Sequence of chain 1.B:
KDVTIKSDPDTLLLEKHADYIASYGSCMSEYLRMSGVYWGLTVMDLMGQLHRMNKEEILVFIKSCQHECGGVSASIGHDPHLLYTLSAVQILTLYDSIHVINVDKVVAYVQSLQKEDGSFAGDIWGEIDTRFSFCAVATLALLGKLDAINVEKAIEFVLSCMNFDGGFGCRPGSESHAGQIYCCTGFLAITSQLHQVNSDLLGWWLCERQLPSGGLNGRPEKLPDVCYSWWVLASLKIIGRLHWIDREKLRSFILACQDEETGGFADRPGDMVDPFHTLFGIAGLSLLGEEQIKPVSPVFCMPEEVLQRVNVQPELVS

Binding-site contacts:
Ligand atom C10 contacts residue ARG144 of chain 1.B at 3.5 Å.
Ligand atom C5 contacts residue GLY192 of chain 1.B at 4.4 Å.
Ligand atom C4 contacts residue TYR107 of chain 1.A at 3.6 Å (hydrophobic).
Ligand atom C15 contacts residue TYR51 of chain 1.B at 4.0 Å (hydrophobic).
Ligand atom C5 contacts residue ARG144 of chain 1.B at 4.3 Å.
Ligand atom C3 contacts residue TRP244 of chain 1.B at 4.3 Å (hydrophobic).
Ligand atom C13 contacts residue GLN103 of chain 1.B at 4.3 Å.
Ligand atom C14 contacts residue LEU99 of chain 1.B at 3.8 Å (hydrophobic).
Ligand atom C3 contacts residue ALA3 of chain 1.D at 4.4 Å (hydrophobic).
Ligand atom C4 contacts residue ALA3 of chain 1.D at 3.8 Å (hydrophobic).
Ligand atom C12 contacts residue TYR195 of chain 1.B at 4.1 Å (hydrophobic).
Ligand atom C3 contacts residue ALA4 of chain 1.D at 4.0 Å (hydrophobic).
Ligand atom C9 contacts residue TYR195 of chain 1.B at 4.2 Å (hydrophobic).
Ligand atom C14 contacts residue GLN103 of chain 1.B at 3.0 Å.
Ligand atom C2 contacts residue ALA3 of chain 1.D at 4.2 Å (hydrophobic).
Ligand atom C7 contacts residue ARG144 of chain 1.B at 4.3 Å.
Ligand atom C3 contacts residue ARG144 of chain 1.B at 4.2 Å.
Ligand atom C8 contacts residue ARG144 of chain 1.B at 4.3 Å.
Ligand atom C4 contacts residue ARG144 of chain 1.B at 3.7 Å.
Ligand atom C6 contacts residue ARG144 of chain 1.B at 3.4 Å.
Ligand atom C7 contacts residue CYS196 of chain 1.B at 4.0 Å (hydrophobic).
Ligand atom C2 contacts residue TRP244 of chain 1.B at 4.0 Å (hydrophobic).
Ligand atom C1 contacts residue ALA3 of chain 1.D at 3.2 Å (hydrophobic).
Ligand atom C9 contacts residue TRP244 of chain 1.B at 4.1 Å (hydrophobic).
Ligand atom C7 contacts residue GLY192 of chain 1.B at 4.1 Å.
Ligand atom C14 contacts residue TYR51 of chain 1.B at 3.6 Å (hydrophobic).
Ligand atom C15 contacts residue CYS314 of chain 1.B at 3.8 Å (hydrophobic).
Ligand atom C7 contacts residue TRP244 of chain 1.B at 3.7 Å (hydrophobic).
Ligand atom C8 contacts residue CYS196 of chain 1.B at 4.1 Å (hydrophobic).
Ligand atom C13 contacts residue TYR195 of chain 1.B at 4.3 Å (hydrophobic).
Ligand atom C10 contacts residue LEU96 of chain 1.B at 4.4 Å (hydrophobic).
Ligand atom C5 contacts residue TRP244 of chain 1.B at 3.8 Å (hydrophobic).
Ligand atom C15 contacts residue TYR195 of chain 1.B at 3.6 Å (hydrophobic).
Ligand atom C1 contacts residue ALA4 of chain 1.D at 4.3 Å (hydrophobic).
Ligand atom C1 contacts residue ALA2 of chain 1.D at 3.8 Å (hydrophobic).
Ligand atom C4 contacts residue ALA4 of chain 1.D at 3.4 Å (hydrophobic).
Ligand atom C13 contacts residue PHE147 of chain 1.B at 4.4 Å (hydrophobic).
Ligand atom C8 contacts residue TRP244 of chain 1.B at 4.2 Å (hydrophobic).
Ligand atom C6 contacts residue GLY192 of chain 1.B at 4.1 Å.
Ligand atom C12 contacts residue PHE147 of chain 1.B at 3.9 Å (hydrophobic).

Sequence of chain 1.A:
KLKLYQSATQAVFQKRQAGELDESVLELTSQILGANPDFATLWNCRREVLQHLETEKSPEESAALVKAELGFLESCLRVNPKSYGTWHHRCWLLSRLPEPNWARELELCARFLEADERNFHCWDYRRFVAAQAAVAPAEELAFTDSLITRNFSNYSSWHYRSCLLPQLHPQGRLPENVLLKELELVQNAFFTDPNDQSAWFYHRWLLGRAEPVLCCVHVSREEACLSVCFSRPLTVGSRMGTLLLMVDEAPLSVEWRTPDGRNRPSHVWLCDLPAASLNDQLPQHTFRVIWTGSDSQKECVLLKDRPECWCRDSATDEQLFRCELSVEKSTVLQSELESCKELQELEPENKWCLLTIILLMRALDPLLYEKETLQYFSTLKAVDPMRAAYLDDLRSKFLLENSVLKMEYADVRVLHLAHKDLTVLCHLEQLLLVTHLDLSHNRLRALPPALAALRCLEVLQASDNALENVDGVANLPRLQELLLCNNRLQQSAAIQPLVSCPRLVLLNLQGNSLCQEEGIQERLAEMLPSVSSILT

Sequence of chain 1.D:
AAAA

This small molecule binds to this protein.
Small molecule (SMILES): C/C=C(\C)CC/C=C(\C)CCC=C(C)C